Sequence of chain 1.B:
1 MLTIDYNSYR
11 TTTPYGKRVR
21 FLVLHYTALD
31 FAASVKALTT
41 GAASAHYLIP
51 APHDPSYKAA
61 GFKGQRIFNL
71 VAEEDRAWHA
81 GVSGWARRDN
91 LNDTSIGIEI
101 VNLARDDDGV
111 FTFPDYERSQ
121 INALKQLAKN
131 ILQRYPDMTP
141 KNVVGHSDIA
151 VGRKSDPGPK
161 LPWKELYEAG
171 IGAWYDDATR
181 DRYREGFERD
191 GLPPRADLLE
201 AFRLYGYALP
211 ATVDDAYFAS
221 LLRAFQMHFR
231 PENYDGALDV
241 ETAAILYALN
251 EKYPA

The small molecule below binds the protein below.
Small molecule (SMILES): CC(=O)N[C@H]1[C@@H]2OC[C@@H](O2)[C@@H](O)[C@@H]1O[C@H](C)C(=O)N[C@@H](C)C(=O)N[C@H](CCC(=O)N[C@@H](CCC[C@@H](N)C(=O)O)C(=O)N[C@H](C)C(=O)N[C@H](C)C(=O)O)C(=O)O

Binding-site contacts:
Ligand atom CG contacts residue TRP78 of chain 1.A at 3.7 Å (hydrophobic).
Ligand atom O contacts residue ASN92 of chain 1.A at 3.7 Å.
Ligand atom C contacts residue ARG153 of chain 1.A at 3.0 Å.
Ligand atom O3 contacts residue LYS154 of chain 1.A at 3.3 Å (salt-bridge).
Ligand atom OXT contacts residue ARG153 of chain 1.A at 3.4 Å (salt-bridge).
Ligand atom O7 contacts residue GLU99 of chain 1.A at 3.6 Å.
Ligand atom O4 contacts residue ALA28 of chain 1.A at 3.3 Å.
Ligand atom C6 contacts residue TRP78 of chain 1.A at 3.7 Å (hydrophobic).
Ligand atom O4 contacts residue ARG20 of chain 1.B at 3.7 Å.
Ligand atom C contacts residue ARG76 of chain 1.A at 3.7 Å.
Ligand atom N contacts residue TRP78 of chain 1.A at 3.5 Å.
Ligand atom CA contacts residue ASN90 of chain 1.A at 3.3 Å.
Ligand atom CB contacts residue ASP156 of chain 1.A at 3.4 Å.
Ligand atom CB contacts residue LYS154 of chain 1.A at 3.0 Å.
Ligand atom OE1 contacts residue ASN92 of chain 1.A at 3.2 Å (h-bond).
Ligand atom CD contacts residue GLY81 of chain 1.A at 3.5 Å.
Ligand atom CB contacts residue GLY81 of chain 1.A at 3.4 Å.
Ligand atom O6 contacts residue LYS154 of chain 1.A at 3.2 Å (salt-bridge).
Ligand atom CB contacts residue HIS146 of chain 1.A at 3.4 Å.
Ligand atom O4 contacts residue THR27 of chain 1.A at 3.2 Å (h-bond).
Ligand atom C contacts residue ASN90 of chain 1.A at 3.6 Å.
Ligand atom CA contacts residue TRP78 of chain 1.A at 3.7 Å (hydrophobic).
Ligand atom N contacts residue ASN90 of chain 1.A at 2.7 Å (h-bond).
Ligand atom CD contacts residue TRP78 of chain 1.A at 3.6 Å (hydrophobic).
Ligand atom CB contacts residue ASN90 of chain 1.A at 2.7 Å.
Ligand atom OXT contacts residue ALA80 of chain 1.A at 3.5 Å.
Ligand atom O contacts residue ARG76 of chain 1.A at 2.6 Å (salt-bridge).
Ligand atom OE1 contacts residue GLY81 of chain 1.A at 2.6 Å (h-bond).
Ligand atom O3 contacts residue ASP137 of chain 1.B at 3.7 Å.
Ligand atom O contacts residue ARG153 of chain 1.A at 2.3 Å (salt-bridge).
Ligand atom CB contacts residue LYS154 of chain 1.A at 2.7 Å.
Ligand atom OXT contacts residue GLY81 of chain 1.A at 3.7 Å.
Ligand atom C6 contacts residue LYS154 of chain 1.A at 2.9 Å.
Ligand atom O contacts residue GLU99 of chain 1.A at 2.5 Å (salt-bridge).
Ligand atom OXT contacts residue HIS146 of chain 1.A at 3.0 Å.
Ligand atom C contacts residue GLU99 of chain 1.A at 3.7 Å.
Ligand atom O contacts residue HIS79 of chain 1.A at 2.9 Å (h-bond).
Ligand atom C4 contacts residue TRP78 of chain 1.A at 3.3 Å (hydrophobic).
Ligand atom C contacts residue HIS79 of chain 1.A at 3.6 Å.
Ligand atom N contacts residue HIS79 of chain 1.A at 3.7 Å.

Sequence of chain 1.A:
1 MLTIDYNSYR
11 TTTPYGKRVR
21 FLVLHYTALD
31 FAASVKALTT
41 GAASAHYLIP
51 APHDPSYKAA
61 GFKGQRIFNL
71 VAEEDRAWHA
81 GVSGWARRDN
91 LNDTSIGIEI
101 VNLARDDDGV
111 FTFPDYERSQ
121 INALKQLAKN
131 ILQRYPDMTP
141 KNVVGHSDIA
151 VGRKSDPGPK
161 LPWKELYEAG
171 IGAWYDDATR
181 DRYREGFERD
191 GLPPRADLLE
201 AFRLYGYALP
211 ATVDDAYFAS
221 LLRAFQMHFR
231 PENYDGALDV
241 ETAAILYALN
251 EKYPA